Binding-site contacts:
Ligand atom C1 contacts residue THR309 of chain 1.A at 3.9 Å.
Ligand atom C1 contacts residue ASN28 of chain 1.A at 1.4 Å.
Ligand atom C8 contacts residue ASN28 of chain 1.A at 3.7 Å.
Ligand atom O6 contacts residue THR30 of chain 1.A at 4.3 Å.
Ligand atom C7 contacts residue ASN28 of chain 1.A at 3.3 Å.
Ligand atom O7 contacts residue ASN28 of chain 1.A at 3.3 Å (h-bond).
Ligand atom C4 contacts residue ASN28 of chain 1.A at 4.2 Å.
Ligand atom C2 contacts residue ASN28 of chain 1.A at 2.5 Å.
Ligand atom C3 contacts residue ASN28 of chain 1.A at 3.8 Å.
Ligand atom C5 contacts residue ASN28 of chain 1.A at 3.7 Å.
Ligand atom O5 contacts residue THR309 of chain 1.A at 3.6 Å (h-bond).
Ligand atom N2 contacts residue ASN28 of chain 1.A at 2.9 Å (h-bond).
Ligand atom O5 contacts residue ASN28 of chain 1.A at 2.4 Å (h-bond).

A protein and the small-molecule ligand that binds it are described below.
Small molecule (SMILES): CC(=O)N[C@@H]1[C@@H](O)[C@H](O)[C@@H](CO)O[C@H]1O

Sequence of chain 1.A:
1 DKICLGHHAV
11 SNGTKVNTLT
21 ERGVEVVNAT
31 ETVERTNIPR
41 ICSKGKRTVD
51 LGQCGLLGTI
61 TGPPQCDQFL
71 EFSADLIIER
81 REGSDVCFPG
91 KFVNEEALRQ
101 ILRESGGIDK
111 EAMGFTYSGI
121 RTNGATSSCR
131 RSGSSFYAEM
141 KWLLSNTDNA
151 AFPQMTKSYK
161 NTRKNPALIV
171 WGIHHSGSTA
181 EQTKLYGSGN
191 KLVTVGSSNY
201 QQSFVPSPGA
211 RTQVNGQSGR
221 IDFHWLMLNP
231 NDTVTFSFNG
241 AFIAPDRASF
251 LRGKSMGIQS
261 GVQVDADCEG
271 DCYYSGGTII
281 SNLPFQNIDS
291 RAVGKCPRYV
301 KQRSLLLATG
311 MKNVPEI